Binding-site contacts:
Ligand atom CA contacts residue PRO383 of chain 1.A at 3.7 Å (hydrophobic).
Ligand atom N contacts residue PRO383 of chain 1.A at 3.1 Å (h-bond).
Ligand atom C contacts residue ARG385 of chain 1.A at 3.7 Å.
Ligand atom CLZ contacts residue GLY194 of chain 1.A at 3.7 Å.
Ligand atom CA contacts residue GLY194 of chain 1.A at 3.6 Å.
Ligand atom CB contacts residue GLY194 of chain 1.A at 3.7 Å.
Ligand atom CLE1 contacts residue THR192 of chain 1.A at 3.4 Å.
Ligand atom NH1 contacts residue LEU386 of chain 1.A at 3.0 Å (h-bond).
Ligand atom CE1 contacts residue ARG385 of chain 1.A at 3.3 Å.
Ligand atom CG contacts residue HIS195 of chain 1.A at 3.7 Å.
Ligand atom CG contacts residue HIS195 of chain 1.A at 3.6 Å.
Ligand atom CG contacts residue GLY194 of chain 1.A at 3.7 Å.
Ligand atom CLZ contacts residue LEU175 of chain 1.A at 3.4 Å.
Ligand atom NE2 contacts residue MET382 of chain 1.A at 3.0 Å (h-bond).
Ligand atom CA contacts residue GLY194 of chain 1.A at 3.7 Å.
Ligand atom O contacts residue MET382 of chain 1.A at 3.5 Å.
Ligand atom CD2 contacts residue PRO383 of chain 1.A at 3.6 Å (hydrophobic).
Ligand atom OD1 contacts residue HIS195 of chain 1.A at 3.3 Å.
Ligand atom CB contacts residue GLY194 of chain 1.A at 3.5 Å.
Ligand atom C contacts residue MET382 of chain 1.A at 3.5 Å (hydrophobic).
Ligand atom CB contacts residue MET382 of chain 1.A at 3.7 Å (hydrophobic).
Ligand atom CB contacts residue PRO383 of chain 1.A at 3.4 Å (hydrophobic).
Ligand atom OD2 contacts residue GLY194 of chain 1.A at 3.2 Å (h-bond).
Ligand atom O contacts residue MET382 of chain 1.A at 3.2 Å.
Ligand atom O contacts residue MET384 of chain 1.A at 3.4 Å.
Ligand atom C contacts residue GLY194 of chain 1.A at 3.6 Å.
Ligand atom CD contacts residue ARG385 of chain 1.A at 3.7 Å.
Ligand atom CD1 contacts residue ARG196 of chain 1.A at 3.7 Å.
Ligand atom C1 contacts residue PHE298 of chain 1.A at 3.6 Å (hydrophobic).
Ligand atom CG contacts residue PRO383 of chain 1.A at 3.6 Å (hydrophobic).
Ligand atom O contacts residue ARG385 of chain 1.A at 2.5 Å (salt-bridge).
Ligand atom CB contacts residue ARG385 of chain 1.A at 3.7 Å.
Ligand atom OE1 contacts residue MET384 of chain 1.A at 3.5 Å.
Ligand atom CLZ contacts residue PRO262 of chain 1.A at 3.5 Å.
Ligand atom OE1 contacts residue TYR343 of chain 1.A at 3.4 Å.
Ligand atom N contacts residue GLY194 of chain 1.A at 2.8 Å (h-bond).
Ligand atom NE contacts residue ARG385 of chain 1.A at 3.5 Å (salt-bridge).
Ligand atom NE2 contacts residue PRO383 of chain 1.A at 3.2 Å (h-bond).
Ligand atom OD2 contacts residue HIS195 of chain 1.A at 3.6 Å.
Ligand atom CG contacts residue GLY194 of chain 1.A at 3.6 Å.

This small molecule binds to this protein.
Small molecule (SMILES): CC(=O)N(C)[C@@H](CCCN=C(N)N)C(=O)N[C@@H](CCC(N)=O)C(=O)N[C@@H](CC1CCCCC1)C(=O)N(C)[C@@H](CC(=O)O)C(=O)N[C@@H](CC(C)C)C(=O)N[C@@H](Cc1ccc(Cl)c(Cl)c1)C(=O)O

Sequence of chain 1.A:
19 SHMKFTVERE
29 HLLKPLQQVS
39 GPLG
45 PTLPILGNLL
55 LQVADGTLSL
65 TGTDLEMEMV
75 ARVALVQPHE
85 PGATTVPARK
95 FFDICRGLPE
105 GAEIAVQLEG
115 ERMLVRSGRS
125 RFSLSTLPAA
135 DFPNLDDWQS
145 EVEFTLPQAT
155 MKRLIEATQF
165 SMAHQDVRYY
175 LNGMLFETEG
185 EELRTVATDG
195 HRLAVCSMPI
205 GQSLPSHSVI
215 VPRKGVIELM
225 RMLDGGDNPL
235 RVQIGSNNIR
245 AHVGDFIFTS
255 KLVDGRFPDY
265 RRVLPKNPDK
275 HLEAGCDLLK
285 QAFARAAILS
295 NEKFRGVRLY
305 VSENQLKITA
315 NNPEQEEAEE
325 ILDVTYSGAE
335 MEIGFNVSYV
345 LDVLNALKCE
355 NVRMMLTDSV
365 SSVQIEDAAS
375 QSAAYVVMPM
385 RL